Binding-site contacts:
Ligand atom C3B contacts residue TYR152 of chain 31.A at 3.7 Å (hydrophobic).
Ligand atom C3C contacts residue TYR128 of chain 31.A at 3.4 Å (hydrophobic).
Ligand atom C2C contacts residue TYR197 of chain 31.A at 3.7 Å (hydrophobic).
Ligand atom N3A contacts residue PHE186 of chain 31.A at 4.0 Å.
Ligand atom C1B contacts residue ILE104 of chain 31.A at 4.0 Å (hydrophobic).
Ligand atom O1A contacts residue PHE186 of chain 31.A at 3.0 Å.
Ligand atom C1C contacts residue TYR128 of chain 31.A at 3.9 Å (hydrophobic).
Ligand atom C5B contacts residue TYR128 of chain 31.A at 4.0 Å (hydrophobic).
Ligand atom N3A contacts residue ALA24 of chain 31.C at 3.8 Å.
Ligand atom C4B contacts residue PHE186 of chain 31.A at 3.6 Å (hydrophobic).
Ligand atom C2A contacts residue TYR152 of chain 31.A at 3.6 Å (hydrophobic).
Ligand atom C4B contacts residue TYR152 of chain 31.A at 3.8 Å (hydrophobic).
Ligand atom C5A contacts residue PHE186 of chain 31.A at 3.5 Å (hydrophobic).
Ligand atom C6B contacts residue TYR128 of chain 31.A at 3.3 Å (hydrophobic).
Ligand atom C2B contacts residue VAL188 of chain 31.A at 3.5 Å (hydrophobic).
Ligand atom C6B contacts residue ILE104 of chain 31.A at 3.6 Å (hydrophobic).
Ligand atom C5 contacts residue MET221 of chain 31.A at 3.6 Å (hydrophobic).
Ligand atom C1B contacts residue TYR128 of chain 31.A at 3.6 Å (hydrophobic).
Ligand atom C4C contacts residue VAL191 of chain 31.A at 3.0 Å (hydrophobic).
Ligand atom C4A contacts residue PRO174 of chain 31.A at 3.1 Å (hydrophobic).
Ligand atom C5B contacts residue MET224 of chain 31.A at 3.8 Å (hydrophobic).
Ligand atom C5A contacts residue VAL176 of chain 31.A at 3.6 Å (hydrophobic).
Ligand atom C5A contacts residue ALA150 of chain 31.A at 4.0 Å (hydrophobic).
Ligand atom O1 contacts residue MET221 of chain 31.A at 2.5 Å (h-bond).
Ligand atom O1B contacts residue ILE104 of chain 31.A at 3.9 Å.
Ligand atom C5C contacts residue VAL188 of chain 31.A at 4.1 Å (hydrophobic).
Ligand atom N3A contacts residue TYR152 of chain 31.A at 3.5 Å.
Ligand atom C5B contacts residue PHE186 of chain 31.A at 3.9 Å (hydrophobic).
Ligand atom C1C contacts residue MET221 of chain 31.A at 4.0 Å (hydrophobic).
Ligand atom C5C contacts residue VAL191 of chain 31.A at 3.8 Å (hydrophobic).
Ligand atom O1B contacts residue TYR128 of chain 31.A at 3.4 Å (h-bond).
Ligand atom C4 contacts residue LEU106 of chain 31.A at 3.5 Å (hydrophobic).
Ligand atom N3A contacts residue PRO174 of chain 31.A at 3.7 Å.
Ligand atom N2 contacts residue MET221 of chain 31.A at 3.4 Å (h-bond).
Ligand atom C2A contacts residue PHE186 of chain 31.A at 3.3 Å (hydrophobic).
Ligand atom C1B contacts residue VAL188 of chain 31.A at 3.8 Å (hydrophobic).
Ligand atom C4C contacts residue VAL188 of chain 31.A at 3.7 Å (hydrophobic).
Ligand atom C3B contacts residue VAL188 of chain 31.A at 3.8 Å (hydrophobic).
Ligand atom C2C contacts residue MET221 of chain 31.A at 4.0 Å (hydrophobic).
Ligand atom C1C contacts residue LEU106 of chain 31.A at 4.0 Å (hydrophobic).

The small molecule below binds the protein below.
Small molecule (SMILES): Cc1cc(CCCCCOc2ccc(C3=NCCO3)cc2)on1

Sequence of chain 31.A:
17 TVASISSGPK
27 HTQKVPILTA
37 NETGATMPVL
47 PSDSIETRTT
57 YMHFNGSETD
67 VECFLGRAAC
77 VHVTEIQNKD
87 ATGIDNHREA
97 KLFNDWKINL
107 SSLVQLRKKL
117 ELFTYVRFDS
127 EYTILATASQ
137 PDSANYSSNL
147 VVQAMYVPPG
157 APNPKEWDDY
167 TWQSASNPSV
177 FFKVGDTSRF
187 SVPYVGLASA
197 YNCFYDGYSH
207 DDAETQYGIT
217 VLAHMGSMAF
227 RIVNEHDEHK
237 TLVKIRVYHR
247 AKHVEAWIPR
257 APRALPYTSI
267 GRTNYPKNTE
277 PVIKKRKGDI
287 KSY

Sequence of chain 31.C:
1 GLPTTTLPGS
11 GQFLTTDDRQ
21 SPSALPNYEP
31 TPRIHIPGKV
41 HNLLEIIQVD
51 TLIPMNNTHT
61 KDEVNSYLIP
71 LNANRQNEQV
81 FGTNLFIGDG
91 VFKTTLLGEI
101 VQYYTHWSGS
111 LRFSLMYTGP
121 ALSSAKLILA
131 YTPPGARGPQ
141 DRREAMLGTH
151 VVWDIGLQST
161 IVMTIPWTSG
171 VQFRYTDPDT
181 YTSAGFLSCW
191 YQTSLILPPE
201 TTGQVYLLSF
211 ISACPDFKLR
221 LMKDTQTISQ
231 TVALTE